Binding-site contacts:
Ligand atom C3 contacts residue ASN420 of chain 1.A at 3.8 Å.
Ligand atom O6 contacts residue ASN444 of chain 1.A at 4.1 Å.
Ligand atom C2 contacts residue GLU388 of chain 1.A at 3.9 Å.
Ligand atom C6 contacts residue NAG1 of chain 1.H at 4.0 Å.
Ligand atom C7 contacts residue ASN389 of chain 1.A at 4.3 Å.
Ligand atom C6 contacts residue ASN420 of chain 1.A at 3.7 Å.
Ligand atom C3 contacts residue NAG1 of chain 1.H at 3.7 Å.
Ligand atom C4 contacts residue ASN420 of chain 1.A at 4.2 Å.
Ligand atom O5 contacts residue ASN420 of chain 1.A at 2.4 Å (h-bond).
Ligand atom C7 contacts residue ASN420 of chain 1.A at 4.2 Å.
Ligand atom O7 contacts residue GLU388 of chain 1.A at 3.8 Å.
Ligand atom O7 contacts residue ASN389 of chain 1.A at 3.6 Å (h-bond).
Ligand atom O6 contacts residue NAG1 of chain 1.H at 3.0 Å (h-bond).
Ligand atom N2 contacts residue ASN420 of chain 1.A at 3.1 Å (h-bond).
Ligand atom C6 contacts residue ASN444 of chain 1.A at 3.4 Å.
Ligand atom O6 contacts residue ASN420 of chain 1.A at 3.8 Å.
Ligand atom C1 contacts residue GLU388 of chain 1.A at 3.7 Å.
Ligand atom O4 contacts residue NAG1 of chain 1.H at 2.5 Å (h-bond).
Ligand atom O5 contacts residue GLU388 of chain 1.A at 4.2 Å.
Ligand atom C4 contacts residue NAG1 of chain 1.H at 3.3 Å.
Ligand atom C2 contacts residue ASN420 of chain 1.A at 2.7 Å.
Ligand atom C1 contacts residue ASN420 of chain 1.A at 1.4 Å.
Ligand atom C5 contacts residue ASN420 of chain 1.A at 3.3 Å.
Ligand atom O6 contacts residue THR422 of chain 1.A at 4.0 Å.
Ligand atom C8 contacts residue GLU388 of chain 1.A at 4.1 Å.
Ligand atom N2 contacts residue GLU388 of chain 1.A at 3.7 Å.
Ligand atom O3 contacts residue NAG1 of chain 1.H at 3.1 Å (h-bond).
Ligand atom C7 contacts residue GLU388 of chain 1.A at 3.7 Å.

A protein and the small-molecule ligand that binds it are described below.
Small molecule (SMILES): CC(=O)N[C@@H]1[C@@H](O)[C@H](O)[C@@H](CO)O[C@H]1O

Sequence of chain 1.A:
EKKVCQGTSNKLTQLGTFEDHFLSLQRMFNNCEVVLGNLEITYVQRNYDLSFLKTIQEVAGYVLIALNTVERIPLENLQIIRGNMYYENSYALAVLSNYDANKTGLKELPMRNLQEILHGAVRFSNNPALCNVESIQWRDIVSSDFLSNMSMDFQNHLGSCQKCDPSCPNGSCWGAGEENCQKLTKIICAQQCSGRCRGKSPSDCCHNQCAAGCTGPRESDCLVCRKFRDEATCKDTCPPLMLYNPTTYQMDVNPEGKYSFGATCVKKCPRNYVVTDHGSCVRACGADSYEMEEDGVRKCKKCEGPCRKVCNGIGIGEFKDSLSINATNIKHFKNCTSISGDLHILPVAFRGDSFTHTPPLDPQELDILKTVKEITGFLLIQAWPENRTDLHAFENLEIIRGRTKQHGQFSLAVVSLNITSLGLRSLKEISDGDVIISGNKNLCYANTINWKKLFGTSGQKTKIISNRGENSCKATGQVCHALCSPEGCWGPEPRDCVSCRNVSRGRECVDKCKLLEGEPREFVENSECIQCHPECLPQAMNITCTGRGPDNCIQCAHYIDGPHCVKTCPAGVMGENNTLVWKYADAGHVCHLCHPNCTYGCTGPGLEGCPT